A small-molecule ligand and the protein it binds are described below.
Small molecule (SMILES): O=C1C(=O)c2cccc3cccc1c23

Binding-site contacts:
Ligand atom C4 contacts residue ARG50 of chain 1.A at 3.5 Å.
Ligand atom C3 contacts residue ARG50 of chain 1.A at 3.6 Å.
Ligand atom C1 contacts residue TYR105 of chain 1.A at 3.8 Å (hydrophobic).
Ligand atom O2 contacts residue LYS59 of chain 1.A at 4.0 Å.
Ligand atom C4 contacts residue TRP47 of chain 1.A at 3.7 Å (hydrophobic).
Ligand atom C7 contacts residue TRP93 of chain 1.C at 3.7 Å (hydrophobic).
Ligand atom C8 contacts residue TYR105 of chain 1.A at 3.3 Å (hydrophobic).
Ligand atom C5 contacts residue TRP93 of chain 1.C at 3.5 Å (hydrophobic).
Ligand atom C21 contacts residue TRP33 of chain 1.A at 3.4 Å (hydrophobic).
Ligand atom C6 contacts residue MET99 of chain 1.A at 3.9 Å (hydrophobic).
Ligand atom O2 contacts residue TRP33 of chain 1.A at 3.6 Å.
Ligand atom C3 contacts residue TRP33 of chain 1.A at 3.7 Å (hydrophobic).
Ligand atom C7 contacts residue TYR105 of chain 1.A at 3.5 Å (hydrophobic).
Ligand atom C1 contacts residue TRP93 of chain 1.C at 3.6 Å (hydrophobic).
Ligand atom C7 contacts residue TYR34 of chain 1.C at 4.0 Å (hydrophobic).
Ligand atom C82 contacts residue TRP33 of chain 1.A at 3.9 Å (hydrophobic).
Ligand atom C3 contacts residue HIS35 of chain 1.A at 3.8 Å.
Ligand atom C5 contacts residue MET99 of chain 1.A at 4.2 Å (hydrophobic).
Ligand atom C21 contacts residue TRP93 of chain 1.C at 3.1 Å (hydrophobic).
Ligand atom C6 contacts residue TYR105 of chain 1.A at 4.0 Å (hydrophobic).
Ligand atom C5 contacts residue HIS35 of chain 1.A at 3.0 Å.
Ligand atom O1 contacts residue TRP93 of chain 1.C at 3.9 Å.
Ligand atom C4 contacts residue TRP93 of chain 1.C at 3.4 Å (hydrophobic).
Ligand atom C2 contacts residue TRP93 of chain 1.C at 3.4 Å (hydrophobic).
Ligand atom O2 contacts residue TRP93 of chain 1.C at 3.7 Å.
Ligand atom C82 contacts residue TRP93 of chain 1.C at 3.3 Å (hydrophobic).
Ligand atom C6 contacts residue LEU98 of chain 1.C at 4.2 Å (hydrophobic).
Ligand atom C81 contacts residue TRP93 of chain 1.C at 3.5 Å (hydrophobic).
Ligand atom C8 contacts residue TRP93 of chain 1.C at 3.6 Å (hydrophobic).
Ligand atom C3 contacts residue TRP93 of chain 1.C at 3.1 Å (hydrophobic).
Ligand atom C2 contacts residue TRP33 of chain 1.A at 3.6 Å (hydrophobic).
Ligand atom O2 contacts residue ARG50 of chain 1.A at 3.3 Å (salt-bridge).
Ligand atom C81 contacts residue TYR105 of chain 1.A at 3.8 Å (hydrophobic).
Ligand atom C51 contacts residue MET99 of chain 1.A at 4.1 Å (hydrophobic).
Ligand atom C51 contacts residue TRP93 of chain 1.C at 3.2 Å (hydrophobic).
Ligand atom C8 contacts residue TYR34 of chain 1.C at 4.1 Å (hydrophobic).
Ligand atom C4 contacts residue HIS35 of chain 1.A at 2.8 Å.
Ligand atom C1 contacts residue TRP33 of chain 1.A at 4.1 Å (hydrophobic).
Ligand atom C6 contacts residue TRP93 of chain 1.C at 3.6 Å (hydrophobic).
Ligand atom O1 contacts residue TYR105 of chain 1.A at 3.5 Å (h-bond).

Sequence of chain 1.A:
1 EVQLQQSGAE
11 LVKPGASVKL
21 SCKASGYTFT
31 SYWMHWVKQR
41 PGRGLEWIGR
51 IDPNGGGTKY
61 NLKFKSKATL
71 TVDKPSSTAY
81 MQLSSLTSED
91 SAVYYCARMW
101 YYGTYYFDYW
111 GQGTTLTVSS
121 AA

Sequence of chain 1.C:
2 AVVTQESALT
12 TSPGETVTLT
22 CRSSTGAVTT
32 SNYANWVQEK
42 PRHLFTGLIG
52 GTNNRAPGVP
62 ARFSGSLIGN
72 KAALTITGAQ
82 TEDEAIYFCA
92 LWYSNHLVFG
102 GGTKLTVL